Sequence of chain 1.E:
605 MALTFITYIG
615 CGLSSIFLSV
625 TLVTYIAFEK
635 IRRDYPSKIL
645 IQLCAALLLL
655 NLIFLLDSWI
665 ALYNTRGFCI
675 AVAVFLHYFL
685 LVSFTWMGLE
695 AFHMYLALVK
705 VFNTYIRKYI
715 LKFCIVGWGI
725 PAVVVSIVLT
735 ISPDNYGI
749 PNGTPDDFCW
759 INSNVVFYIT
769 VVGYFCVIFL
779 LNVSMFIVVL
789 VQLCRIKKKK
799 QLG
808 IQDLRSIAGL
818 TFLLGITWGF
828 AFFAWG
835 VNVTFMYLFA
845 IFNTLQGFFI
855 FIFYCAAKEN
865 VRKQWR

A small-molecule ligand and the protein it binds are described below.
Small molecule (SMILES): C[C@]12CC[C@H](O)CC1=CC[C@@H]1[C@@H]2CC[C@]2(C)C(=O)CC[C@@H]12

Binding-site contacts:
Ligand atom C7 contacts residue GLY751 of chain 1.E at 4.1 Å.
Ligand atom C13 contacts residue PRO749 of chain 1.E at 3.8 Å (hydrophobic).
Ligand atom C2 contacts residue PHE843 of chain 1.E at 3.5 Å (hydrophobic).
Ligand atom C10 contacts residue ASN750 of chain 1.E at 4.0 Å.
Ligand atom C5 contacts residue ASN750 of chain 1.E at 3.6 Å.
Ligand atom O17 contacts residue PRO749 of chain 1.E at 3.9 Å.
Ligand atom C2 contacts residue ASN750 of chain 1.E at 4.0 Å.
Ligand atom C15 contacts residue THR752 of chain 1.E at 4.0 Å.
Ligand atom C8 contacts residue PRO749 of chain 1.E at 4.4 Å (hydrophobic).
Ligand atom C11 contacts residue PRO749 of chain 1.E at 4.2 Å (hydrophobic).
Ligand atom C6 contacts residue ASN750 of chain 1.E at 3.8 Å.
Ligand atom C6 contacts residue LEU607 of chain 1.E at 3.6 Å (hydrophobic).
Ligand atom C15 contacts residue GLY751 of chain 1.E at 4.2 Å.
Ligand atom C1 contacts residue ASN750 of chain 1.E at 3.8 Å.
Ligand atom C19 contacts residue ALA844 of chain 1.E at 3.9 Å (hydrophobic).
Ligand atom C17 contacts residue PRO749 of chain 1.E at 4.0 Å (hydrophobic).
Ligand atom C7 contacts residue LEU607 of chain 1.E at 3.8 Å (hydrophobic).
Ligand atom C4 contacts residue PHE658 of chain 1.E at 4.0 Å (hydrophobic).
Ligand atom C3 contacts residue PHE658 of chain 1.E at 4.4 Å (hydrophobic).
Ligand atom C12 contacts residue PRO749 of chain 1.E at 3.5 Å (hydrophobic).
Ligand atom C18 contacts residue MET840 of chain 1.E at 3.6 Å (hydrophobic).
Ligand atom C7 contacts residue THR752 of chain 1.E at 3.2 Å.
Ligand atom C14 contacts residue GLY751 of chain 1.E at 4.2 Å.
Ligand atom C4 contacts residue THR611 of chain 1.E at 4.2 Å.
Ligand atom C8 contacts residue LEU607 of chain 1.E at 4.3 Å (hydrophobic).
Ligand atom C1 contacts residue PHE843 of chain 1.E at 3.8 Å (hydrophobic).
Ligand atom C9 contacts residue ASN750 of chain 1.E at 3.6 Å.
Ligand atom C3 contacts residue ASN750 of chain 1.E at 4.1 Å.
Ligand atom C6 contacts residue THR752 of chain 1.E at 3.3 Å.
Ligand atom C8 contacts residue ASN750 of chain 1.E at 4.0 Å.
Ligand atom C19 contacts residue PHE843 of chain 1.E at 4.4 Å (hydrophobic).
Ligand atom O3 contacts residue THR848 of chain 1.E at 3.7 Å.
Ligand atom C9 contacts residue PRO749 of chain 1.E at 4.1 Å (hydrophobic).
Ligand atom C18 contacts residue LEU607 of chain 1.E at 4.4 Å (hydrophobic).
Ligand atom C14 contacts residue PRO749 of chain 1.E at 3.7 Å (hydrophobic).
Ligand atom C7 contacts residue ASN750 of chain 1.E at 3.6 Å.